Sequence of chain 1.A:
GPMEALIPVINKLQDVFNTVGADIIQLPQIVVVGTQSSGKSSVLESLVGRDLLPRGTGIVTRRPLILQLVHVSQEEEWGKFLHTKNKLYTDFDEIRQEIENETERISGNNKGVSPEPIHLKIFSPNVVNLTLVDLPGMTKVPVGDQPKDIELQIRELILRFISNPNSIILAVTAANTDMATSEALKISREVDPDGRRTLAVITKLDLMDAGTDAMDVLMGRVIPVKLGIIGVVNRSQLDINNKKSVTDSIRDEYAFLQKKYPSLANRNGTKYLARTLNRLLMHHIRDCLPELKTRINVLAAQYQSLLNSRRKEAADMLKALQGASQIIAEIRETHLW

Binding-site contacts:
Ligand atom N3 contacts residue ASP223 of chain 1.A at 3.6 Å (salt-bridge).
Ligand atom O3' contacts residue GLN251 of chain 1.B at 2.6 Å (h-bond).
Ligand atom C2' contacts residue ARG249 of chain 1.B at 3.5 Å.
Ligand atom O2B contacts residue SER37 of chain 1.B at 3.4 Å (h-bond).
Ligand atom N2 contacts residue LEU221 of chain 1.B at 3.4 Å.
Ligand atom C5' contacts residue GLY56 of chain 1.B at 3.6 Å.
Ligand atom O6 contacts residue LYS218 of chain 1.B at 3.0 Å (salt-bridge).
Ligand atom O1B contacts residue MG1 of chain 1.H at 2.0 Å.
Ligand atom O2B contacts residue LYS40 of chain 1.B at 2.6 Å (salt-bridge).
Ligand atom O2' contacts residue SER250 of chain 1.B at 3.1 Å.
Ligand atom O2A contacts residue ARG55 of chain 1.B at 3.4 Å.
Ligand atom C2 contacts residue ASP220 of chain 1.B at 3.6 Å.
Ligand atom C6 contacts residue LYS218 of chain 1.B at 3.6 Å.
Ligand atom N2 contacts residue ASP220 of chain 1.B at 2.9 Å (salt-bridge).
Ligand atom O2B contacts residue SER38 of chain 1.B at 3.0 Å (h-bond).
Ligand atom O2' contacts residue ILE254 of chain 1.B at 3.3 Å.
Ligand atom O2' contacts residue ARG249 of chain 1.B at 2.8 Å (salt-bridge).
Ligand atom N3B contacts residue SER37 of chain 1.B at 3.2 Å.
Ligand atom O3A contacts residue GLY39 of chain 1.B at 3.1 Å (h-bond).
Ligand atom O1B contacts residue SER41 of chain 1.B at 2.9 Å (h-bond).
Ligand atom O2' contacts residue GLN251 of chain 1.B at 3.1 Å (h-bond).
Ligand atom O1B contacts residue PO41 of chain 1.G at 3.0 Å (h-bond).
Ligand atom O1A contacts residue SER42 of chain 1.B at 2.6 Å (h-bond).
Ligand atom PB contacts residue LYS40 of chain 1.B at 3.5 Å.
Ligand atom N1 contacts residue ASN248 of chain 1.B at 3.2 Å (h-bond).
Ligand atom C5 contacts residue LYS218 of chain 1.B at 3.6 Å.
Ligand atom O6 contacts residue VAL247 of chain 1.B at 3.5 Å.
Ligand atom O3A contacts residue LYS40 of chain 1.B at 3.2 Å (salt-bridge).
Ligand atom O4' contacts residue LYS218 of chain 1.B at 3.3 Å.
Ligand atom N2 contacts residue ASP223 of chain 1.A at 2.9 Å (salt-bridge).
Ligand atom O2A contacts residue GLY56 of chain 1.B at 3.3 Å (h-bond).
Ligand atom PB contacts residue MG1 of chain 1.H at 3.4 Å.
Ligand atom N9 contacts residue ARG249 of chain 1.B at 3.5 Å (salt-bridge).
Ligand atom N3B contacts residue PO41 of chain 1.G at 2.6 Å (h-bond).
Ligand atom O1A contacts residue SER41 of chain 1.B at 3.6 Å (h-bond).
Ligand atom N1 contacts residue ASP220 of chain 1.B at 2.8 Å (salt-bridge).
Ligand atom C6 contacts residue ASN248 of chain 1.B at 3.1 Å.
Ligand atom O2B contacts residue GLY39 of chain 1.B at 3.0 Å (h-bond).
Ligand atom C4 contacts residue ARG249 of chain 1.B at 3.4 Å.
Ligand atom O6 contacts residue ASN248 of chain 1.B at 2.7 Å (h-bond).

The small molecule below binds the protein below.
Small molecule (SMILES): Nc1nc2c(ncn2[C@@H]2O[C@H](CO[P](=O)(O)O[P](N)(=O)O)[C@@H](O)[C@H]2O)c(=O)[nH]1

Sequence of chain 1.B:
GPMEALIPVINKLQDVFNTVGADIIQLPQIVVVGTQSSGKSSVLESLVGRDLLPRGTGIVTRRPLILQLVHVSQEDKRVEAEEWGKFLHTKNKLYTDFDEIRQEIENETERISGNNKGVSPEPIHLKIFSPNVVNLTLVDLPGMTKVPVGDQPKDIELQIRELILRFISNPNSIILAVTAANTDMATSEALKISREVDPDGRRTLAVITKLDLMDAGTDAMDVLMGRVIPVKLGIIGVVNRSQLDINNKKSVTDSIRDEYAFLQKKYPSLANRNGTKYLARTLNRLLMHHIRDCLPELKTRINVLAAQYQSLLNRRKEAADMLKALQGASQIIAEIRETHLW